Binding-site contacts:
Ligand atom C5 contacts residue PHE283 of chain 1.B at 3.6 Å (hydrophobic).
Ligand atom O19 contacts residue MET267 of chain 1.B at 3.6 Å.
Ligand atom N3 contacts residue GLN280 of chain 1.B at 2.9 Å (h-bond).
Ligand atom N4 contacts residue PHE283 of chain 1.B at 3.5 Å.
Ligand atom C11 contacts residue PHE283 of chain 1.B at 4.0 Å (hydrophobic).
Ligand atom C10 contacts residue GLN280 of chain 1.B at 3.7 Å.
Ligand atom C7 contacts residue PHE250 of chain 1.B at 3.7 Å (hydrophobic).
Ligand atom C5 contacts residue GLN280 of chain 1.B at 3.8 Å.
Ligand atom N8 contacts residue PHE250 of chain 1.B at 3.7 Å.
Ligand atom C1 contacts residue GLN280 of chain 1.B at 3.8 Å.
Ligand atom C13 contacts residue ILE246 of chain 1.B at 3.7 Å (hydrophobic).
Ligand atom C9 contacts residue PHE250 of chain 1.B at 3.9 Å (hydrophobic).
Ligand atom C9 contacts residue MET267 of chain 1.B at 3.4 Å (hydrophobic).
Ligand atom C14 contacts residue VAL232 of chain 1.B at 3.7 Å (hydrophobic).
Ligand atom C14 contacts residue ILE246 of chain 1.B at 3.6 Å (hydrophobic).
Ligand atom N3 contacts residue PHE283 of chain 1.B at 3.5 Å.
Ligand atom C1 contacts residue PHE283 of chain 1.B at 3.7 Å (hydrophobic).
Ligand atom C15 contacts residue SER231 of chain 1.B at 3.7 Å.
Ligand atom C17 contacts residue PHE250 of chain 1.B at 4.0 Å (hydrophobic).
Ligand atom C10 contacts residue PHE283 of chain 1.B at 3.5 Å (hydrophobic).
Ligand atom C10 contacts residue PHE250 of chain 1.B at 4.0 Å (hydrophobic).
Ligand atom C6 contacts residue PHE250 of chain 1.B at 4.0 Å (hydrophobic).
Ligand atom C13 contacts residue LEU229 of chain 1.B at 4.0 Å (hydrophobic).
Ligand atom C15 contacts residue TYR78 of chain 1.B at 3.8 Å (hydrophobic).
Ligand atom N12 contacts residue LEU229 of chain 1.B at 3.4 Å.
Ligand atom C7 contacts residue PHE283 of chain 1.B at 3.8 Å (hydrophobic).
Ligand atom C2 contacts residue ILE246 of chain 1.B at 3.9 Å (hydrophobic).
Ligand atom C15 contacts residue LEU229 of chain 1.B at 3.9 Å (hydrophobic).
Ligand atom C20 contacts residue LEU189 of chain 1.B at 4.2 Å (hydrophobic).
Ligand atom C1 contacts residue ILE246 of chain 1.B at 4.0 Å (hydrophobic).
Ligand atom C14 contacts residue GLN280 of chain 1.B at 3.5 Å.
Ligand atom C15 contacts residue ILE246 of chain 1.B at 3.6 Å (hydrophobic).
Ligand atom N8 contacts residue PHE283 of chain 1.B at 3.5 Å.
Ligand atom C9 contacts residue PHE283 of chain 1.B at 3.6 Å (hydrophobic).
Ligand atom C6 contacts residue PHE283 of chain 1.B at 3.5 Å (hydrophobic).
Ligand atom C2 contacts residue PHE283 of chain 1.B at 3.7 Å (hydrophobic).
Ligand atom C7 contacts residue MET267 of chain 1.B at 3.9 Å (hydrophobic).
Ligand atom C11 contacts residue LEU229 of chain 1.B at 3.8 Å (hydrophobic).
Ligand atom C18 contacts residue HIS79 of chain 1.B at 4.2 Å.
Ligand atom C15 contacts residue VAL232 of chain 1.B at 4.1 Å (hydrophobic).

Sequence of chain 1.B:
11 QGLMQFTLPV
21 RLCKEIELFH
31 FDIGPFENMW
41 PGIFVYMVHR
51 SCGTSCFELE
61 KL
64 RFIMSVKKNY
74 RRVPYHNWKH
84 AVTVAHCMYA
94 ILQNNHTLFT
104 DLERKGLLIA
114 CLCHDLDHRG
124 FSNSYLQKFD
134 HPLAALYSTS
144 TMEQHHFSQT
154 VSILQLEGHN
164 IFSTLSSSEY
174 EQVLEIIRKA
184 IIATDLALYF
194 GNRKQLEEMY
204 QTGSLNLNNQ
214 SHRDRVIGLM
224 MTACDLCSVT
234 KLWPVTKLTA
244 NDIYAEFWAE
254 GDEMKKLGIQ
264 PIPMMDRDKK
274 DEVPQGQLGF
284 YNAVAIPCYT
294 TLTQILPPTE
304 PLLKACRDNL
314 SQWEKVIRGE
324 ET

The small molecule below binds the protein below.
Small molecule (SMILES): CCCc1nc(C)c2c(C)nc3ccc(OC)nc3n12